Binding-site contacts:
Ligand atom NE contacts residue ARG50 of chain 37.E at 3.1 Å (salt-bridge).
Ligand atom OG1 contacts residue MET259 of chain 37.E at 2.6 Å (h-bond).
Ligand atom NE contacts residue ILE51 of chain 37.E at 3.7 Å.
Ligand atom CD contacts residue ARG50 of chain 37.E at 3.3 Å.
Ligand atom OG1 contacts residue ASP258 of chain 37.E at 3.3 Å.
Ligand atom NH2 contacts residue ASP228 of chain 37.E at 2.7 Å (salt-bridge).
Ligand atom CD contacts residue LEU52 of chain 37.E at 3.3 Å (hydrophobic).
Ligand atom N contacts residue ASP258 of chain 37.E at 2.8 Å (salt-bridge).
Ligand atom O contacts residue ARG50 of chain 37.E at 3.4 Å.
Ligand atom CB contacts residue ARG49 of chain 37.E at 3.7 Å.
Ligand atom CB contacts residue MET259 of chain 37.E at 3.6 Å (hydrophobic).
Ligand atom NH1 contacts residue ASP53 of chain 37.E at 3.0 Å (salt-bridge).
Ligand atom N contacts residue ASP258 of chain 37.E at 3.2 Å (salt-bridge).
Ligand atom CA contacts residue ASP258 of chain 37.E at 3.7 Å.
Ligand atom C contacts residue ARG49 of chain 37.E at 3.6 Å.
Ligand atom CG contacts residue PRO57 of chain 37.E at 3.7 Å (hydrophobic).
Ligand atom CD2 contacts residue ARG50 of chain 37.E at 3.6 Å.
Ligand atom CB contacts residue ARG49 of chain 37.E at 3.5 Å.
Ligand atom N contacts residue PRO57 of chain 37.E at 3.5 Å.
Ligand atom CG2 contacts residue ASP258 of chain 37.E at 3.5 Å.
Ligand atom NH1 contacts residue THR246 of chain 37.E at 3.2 Å (h-bond).
Ligand atom N contacts residue ASP258 of chain 37.E at 3.2 Å (salt-bridge).
Ligand atom CG2 contacts residue MET259 of chain 37.E at 3.7 Å (hydrophobic).
Ligand atom CD2 contacts residue ASP258 of chain 37.E at 3.4 Å.
Ligand atom CA contacts residue ASP258 of chain 37.E at 3.6 Å.
Ligand atom CZ contacts residue THR246 of chain 37.E at 3.3 Å.
Ligand atom CA contacts residue ASP258 of chain 37.E at 3.7 Å.
Ligand atom NH2 contacts residue THR246 of chain 37.E at 3.0 Å (h-bond).
Ligand atom CB contacts residue ASP258 of chain 37.E at 3.7 Å.
Ligand atom N contacts residue ARG49 of chain 37.E at 3.7 Å.
Ligand atom N contacts residue ARG49 of chain 37.E at 3.6 Å (salt-bridge).
Ligand atom C contacts residue ARG43 of chain 37.E at 3.7 Å.
Ligand atom O contacts residue ILE39 of chain 37.E at 3.7 Å.
Ligand atom C contacts residue ASP258 of chain 37.E at 3.7 Å.
Ligand atom N contacts residue ARG49 of chain 37.E at 3.5 Å (salt-bridge).
Ligand atom O contacts residue ARG43 of chain 37.E at 2.8 Å (salt-bridge).
Ligand atom CB contacts residue ASP258 of chain 37.E at 3.5 Å.
Ligand atom O contacts residue ARG49 of chain 37.E at 3.1 Å (salt-bridge).
Ligand atom CD2 contacts residue ARG43 of chain 37.E at 3.6 Å.
Ligand atom O contacts residue ARG43 of chain 37.E at 2.8 Å (salt-bridge).

The protein below binds the small molecule below.
Small molecule (SMILES): CC(C)C[C@H](NC(=O)CN)C(=O)N[C@H](C(=O)N[C@H](C(=O)NCC(=O)N[C@@H](CO)C(=O)N[C@@H](CC(C)C)C(=O)N[C@@H](CCCN=C(N)N)C(=O)NCC=O)C(C)C)[C@@H](C)O

Sequence of chain 37.E:
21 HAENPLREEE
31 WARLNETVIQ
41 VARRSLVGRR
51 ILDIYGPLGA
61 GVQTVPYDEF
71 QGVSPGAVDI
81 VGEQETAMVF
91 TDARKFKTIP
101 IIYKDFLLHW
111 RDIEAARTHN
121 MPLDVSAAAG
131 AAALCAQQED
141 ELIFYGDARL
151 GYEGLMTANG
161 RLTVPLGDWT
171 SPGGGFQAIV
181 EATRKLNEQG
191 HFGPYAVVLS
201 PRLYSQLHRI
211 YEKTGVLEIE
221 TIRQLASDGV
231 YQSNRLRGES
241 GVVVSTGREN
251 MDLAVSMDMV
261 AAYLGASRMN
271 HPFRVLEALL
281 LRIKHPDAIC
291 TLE